Sequence of chain 1.D:
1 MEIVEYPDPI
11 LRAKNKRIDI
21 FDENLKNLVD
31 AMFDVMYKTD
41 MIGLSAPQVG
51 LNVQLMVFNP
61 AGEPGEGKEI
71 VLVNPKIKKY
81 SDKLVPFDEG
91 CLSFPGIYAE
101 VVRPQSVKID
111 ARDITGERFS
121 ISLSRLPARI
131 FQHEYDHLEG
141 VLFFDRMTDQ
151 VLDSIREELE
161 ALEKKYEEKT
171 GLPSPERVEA

Binding-site contacts:
Ligand atom C26 contacts residue ASP88 of chain 1.D at 3.3 Å.
Ligand atom N1 contacts residue ZN1 of chain 1.W at 3.0 Å.
Ligand atom C5 contacts residue GLY43 of chain 1.D at 3.2 Å.
Ligand atom O20 contacts residue GLY90 of chain 1.D at 3.0 Å (h-bond).
Ligand atom C3 contacts residue GLY43 of chain 1.D at 3.3 Å.
Ligand atom C18 contacts residue MET41 of chain 1.D at 3.5 Å (hydrophobic).
Ligand atom C12 contacts residue MET41 of chain 1.D at 3.6 Å (hydrophobic).
Ligand atom C9 contacts residue ILE130 of chain 1.D at 3.3 Å (hydrophobic).
Ligand atom O27 contacts residue PHE87 of chain 1.D at 3.0 Å.
Ligand atom O2 contacts residue GLN48 of chain 1.D at 2.6 Å (h-bond).
Ligand atom N14 contacts residue GLY90 of chain 1.D at 3.2 Å (h-bond).
Ligand atom N1 contacts residue GLU134 of chain 1.D at 2.6 Å (salt-bridge).
Ligand atom O2 contacts residue GLU134 of chain 1.D at 2.7 Å (salt-bridge).
Ligand atom C3 contacts residue GLU134 of chain 1.D at 3.4 Å.
Ligand atom O2 contacts residue HIS133 of chain 1.D at 3.2 Å.
Ligand atom O2 contacts residue ZN1 of chain 1.W at 2.2 Å.
Ligand atom C6 contacts residue GLY90 of chain 1.D at 3.4 Å.
Ligand atom N1 contacts residue GLN48 of chain 1.D at 3.4 Å (h-bond).
Ligand atom O4 contacts residue LEU92 of chain 1.D at 3.0 Å (h-bond).
Ligand atom C11 contacts residue GLU89 of chain 1.D at 3.7 Å.
Ligand atom C5 contacts residue MET41 of chain 1.D at 3.6 Å (hydrophobic).
Ligand atom C9 contacts residue HIS133 of chain 1.D at 3.6 Å.
Ligand atom N14 contacts residue MET41 of chain 1.D at 3.7 Å.
Ligand atom O2 contacts residue HIS137 of chain 1.D at 2.7 Å (h-bond).
Ligand atom C10 contacts residue GLU89 of chain 1.D at 3.6 Å.
Ligand atom O4 contacts residue GLN48 of chain 1.D at 3.4 Å (h-bond).
Ligand atom C3 contacts residue ZN1 of chain 1.W at 3.2 Å.
Ligand atom C18 contacts residue ASP40 of chain 1.D at 3.1 Å.
Ligand atom C7 contacts residue HIS133 of chain 1.D at 3.5 Å.
Ligand atom O4 contacts residue ZN1 of chain 1.W at 2.6 Å.
Ligand atom O20 contacts residue GLU89 of chain 1.D at 3.7 Å.
Ligand atom C25 contacts residue PHE87 of chain 1.D at 3.6 Å (hydrophobic).
Ligand atom C7 contacts residue GLU134 of chain 1.D at 3.3 Å.
Ligand atom N1 contacts residue HIS133 of chain 1.D at 3.3 Å.
Ligand atom O4 contacts residue CYS91 of chain 1.D at 3.6 Å.
Ligand atom O13 contacts residue MET41 of chain 1.D at 3.3 Å.
Ligand atom O13 contacts residue ILE42 of chain 1.D at 2.8 Å (h-bond).
Ligand atom C22 contacts residue PHE87 of chain 1.D at 3.6 Å (hydrophobic).
Ligand atom O27 contacts residue ASP88 of chain 1.D at 2.6 Å (salt-bridge).
Ligand atom N1 contacts residue GLY43 of chain 1.D at 3.2 Å (h-bond).

The small molecule below binds the protein below.
Small molecule (SMILES): CCCCC[C@H](CC(=O)NO)C(=O)N[C@H](C(=O)N1CCC[C@H]1CO)C(C)C